The protein below binds the small molecule below.
Small molecule (SMILES): CC(=O)N[C@@H]1[C@@H](O)[C@H](O)[C@@H](CO)O[C@H]1O

Binding-site contacts:
Ligand atom O5 contacts residue ASN282 of chain 1.B at 2.4 Å (h-bond).
Ligand atom C7 contacts residue ASN280 of chain 1.B at 4.1 Å.
Ligand atom O7 contacts residue ASN282 of chain 1.B at 3.0 Å (h-bond).
Ligand atom C7 contacts residue ASN282 of chain 1.B at 3.1 Å.
Ligand atom C2 contacts residue ASN282 of chain 1.B at 2.5 Å.
Ligand atom C1 contacts residue ASN282 of chain 1.B at 1.4 Å.
Ligand atom N2 contacts residue ASN282 of chain 1.B at 2.9 Å (h-bond).
Ligand atom C8 contacts residue ASN280 of chain 1.B at 4.0 Å.
Ligand atom C4 contacts residue ASN282 of chain 1.B at 4.2 Å.
Ligand atom C3 contacts residue ASN282 of chain 1.B at 3.8 Å.
Ligand atom C8 contacts residue ASN282 of chain 1.B at 4.3 Å.
Ligand atom C5 contacts residue ASN282 of chain 1.B at 3.7 Å.
Ligand atom O7 contacts residue ASN280 of chain 1.B at 3.5 Å (h-bond).

Sequence of chain 1.B:
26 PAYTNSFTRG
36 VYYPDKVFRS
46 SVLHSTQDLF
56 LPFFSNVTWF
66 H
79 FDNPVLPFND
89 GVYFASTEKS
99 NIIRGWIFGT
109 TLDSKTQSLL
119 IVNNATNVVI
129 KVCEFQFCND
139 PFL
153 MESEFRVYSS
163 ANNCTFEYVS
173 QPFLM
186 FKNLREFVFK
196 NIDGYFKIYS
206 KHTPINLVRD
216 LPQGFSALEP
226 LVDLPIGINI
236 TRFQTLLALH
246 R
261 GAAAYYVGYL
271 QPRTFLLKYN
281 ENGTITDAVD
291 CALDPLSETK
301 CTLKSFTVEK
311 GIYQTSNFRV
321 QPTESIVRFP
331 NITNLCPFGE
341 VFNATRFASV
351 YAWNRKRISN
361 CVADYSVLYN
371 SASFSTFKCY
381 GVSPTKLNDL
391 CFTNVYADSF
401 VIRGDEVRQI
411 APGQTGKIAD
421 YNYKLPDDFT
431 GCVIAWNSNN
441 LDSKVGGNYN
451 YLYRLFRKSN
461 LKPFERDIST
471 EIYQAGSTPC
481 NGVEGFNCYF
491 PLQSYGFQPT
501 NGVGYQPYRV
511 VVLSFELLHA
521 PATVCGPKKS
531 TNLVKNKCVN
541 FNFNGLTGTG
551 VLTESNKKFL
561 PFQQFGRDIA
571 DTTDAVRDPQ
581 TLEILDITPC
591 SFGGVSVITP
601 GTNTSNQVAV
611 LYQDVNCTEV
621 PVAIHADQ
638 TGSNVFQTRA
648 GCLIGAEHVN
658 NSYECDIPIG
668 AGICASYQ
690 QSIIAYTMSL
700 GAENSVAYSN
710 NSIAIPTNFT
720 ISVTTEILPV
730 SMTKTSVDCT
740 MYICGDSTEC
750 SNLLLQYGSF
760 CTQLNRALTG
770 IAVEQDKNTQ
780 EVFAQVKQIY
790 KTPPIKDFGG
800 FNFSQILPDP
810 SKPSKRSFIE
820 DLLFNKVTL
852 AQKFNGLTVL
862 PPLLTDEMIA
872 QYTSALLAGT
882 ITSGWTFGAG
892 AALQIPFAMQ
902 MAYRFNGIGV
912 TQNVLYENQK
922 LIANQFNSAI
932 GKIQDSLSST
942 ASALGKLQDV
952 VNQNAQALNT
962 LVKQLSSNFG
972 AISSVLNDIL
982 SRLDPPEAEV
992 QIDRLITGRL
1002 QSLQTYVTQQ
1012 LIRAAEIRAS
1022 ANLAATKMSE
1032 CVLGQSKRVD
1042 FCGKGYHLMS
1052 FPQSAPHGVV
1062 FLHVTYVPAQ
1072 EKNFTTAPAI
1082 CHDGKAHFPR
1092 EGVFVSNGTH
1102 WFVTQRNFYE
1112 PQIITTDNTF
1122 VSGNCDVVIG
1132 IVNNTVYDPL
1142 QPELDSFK